Sequence of chain 1.D:
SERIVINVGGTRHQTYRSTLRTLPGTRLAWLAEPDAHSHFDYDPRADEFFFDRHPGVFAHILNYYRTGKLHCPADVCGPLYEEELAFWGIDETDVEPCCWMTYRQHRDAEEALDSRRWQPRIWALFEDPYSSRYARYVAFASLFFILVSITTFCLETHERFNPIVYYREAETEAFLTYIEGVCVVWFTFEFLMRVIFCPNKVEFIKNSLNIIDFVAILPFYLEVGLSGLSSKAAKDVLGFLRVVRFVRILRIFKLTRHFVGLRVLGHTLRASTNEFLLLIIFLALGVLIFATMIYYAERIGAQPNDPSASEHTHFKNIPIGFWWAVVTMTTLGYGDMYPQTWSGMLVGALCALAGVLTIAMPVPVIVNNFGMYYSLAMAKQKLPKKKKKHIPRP

Binding-site contacts:
Ligand atom N29 contacts residue ARG402 of chain 1.D at 3.2 Å (salt-bridge).
Ligand atom C13 contacts residue MET396 of chain 1.D at 3.7 Å (hydrophobic).
Ligand atom C4 contacts residue ILE403 of chain 1.D at 3.9 Å (hydrophobic).
Ligand atom C24 contacts residue ALA405 of chain 1.D at 3.6 Å (hydrophobic).
Ligand atom C30 contacts residue GLY404 of chain 1.D at 3.8 Å.
Ligand atom C20 contacts residue VAL346 of chain 1.C at 3.3 Å (hydrophobic).
Ligand atom CL8 contacts residue POV1 of chain 1.T at 3.7 Å.
Ligand atom N5 contacts residue ILE403 of chain 1.D at 3.9 Å.
Ligand atom N5 contacts residue TYR399 of chain 1.D at 3.3 Å (h-bond).
Ligand atom C19 contacts residue POV1 of chain 1.T at 3.8 Å.
Ligand atom C28 contacts residue TYR398 of chain 1.D at 3.9 Å (hydrophobic).
Ligand atom N25 contacts residue PRO407 of chain 1.D at 3.9 Å.
Ligand atom C30 contacts residue ILE403 of chain 1.D at 4.0 Å (hydrophobic).
Ligand atom C24 contacts residue ARG402 of chain 1.D at 3.9 Å.
Ligand atom C30 contacts residue ARG402 of chain 1.D at 3.5 Å.
Ligand atom C23 contacts residue ARG402 of chain 1.D at 3.3 Å.
Ligand atom C1 contacts residue PHE343 of chain 1.C at 4.0 Å (hydrophobic).
Ligand atom C19 contacts residue PHE349 of chain 1.C at 4.0 Å (hydrophobic).
Ligand atom C11 contacts residue POV1 of chain 1.T at 3.9 Å.
Ligand atom O31 contacts residue ILE403 of chain 1.D at 3.8 Å.
Ligand atom N27 contacts residue TYR399 of chain 1.D at 3.8 Å.
Ligand atom C13 contacts residue POV1 of chain 1.T at 4.0 Å.
Ligand atom C20 contacts residue PHE349 of chain 1.C at 4.0 Å (hydrophobic).
Ligand atom O18 contacts residue MET396 of chain 1.D at 3.8 Å.
Ligand atom C10 contacts residue POV1 of chain 1.T at 4.0 Å.
Ligand atom C28 contacts residue TYR399 of chain 1.D at 3.5 Å (hydrophobic).
Ligand atom C23 contacts residue ALA405 of chain 1.D at 3.6 Å (hydrophobic).
Ligand atom O18 contacts residue POV1 of chain 1.T at 4.0 Å.
Ligand atom N21 contacts residue ARG402 of chain 1.D at 3.8 Å.
Ligand atom C22 contacts residue ARG402 of chain 1.D at 3.7 Å.
Ligand atom C11 contacts residue ILE403 of chain 1.D at 4.0 Å (hydrophobic).
Ligand atom C4 contacts residue TYR399 of chain 1.D at 3.2 Å (hydrophobic).
Ligand atom O31 contacts residue GLY404 of chain 1.D at 3.2 Å (h-bond).
Ligand atom O31 contacts residue POV1 of chain 1.T at 3.6 Å.
Ligand atom C24 contacts residue PRO407 of chain 1.D at 3.6 Å (hydrophobic).
Ligand atom C28 contacts residue ARG402 of chain 1.D at 3.9 Å.
Ligand atom C12 contacts residue ALA400 of chain 1.D at 3.9 Å (hydrophobic).
Ligand atom N27 contacts residue VAL346 of chain 1.C at 3.7 Å.
Ligand atom N29 contacts residue ALA405 of chain 1.D at 3.0 Å (h-bond).
Ligand atom C12 contacts residue POV1 of chain 1.T at 4.0 Å.

Sequence of chain 1.C:
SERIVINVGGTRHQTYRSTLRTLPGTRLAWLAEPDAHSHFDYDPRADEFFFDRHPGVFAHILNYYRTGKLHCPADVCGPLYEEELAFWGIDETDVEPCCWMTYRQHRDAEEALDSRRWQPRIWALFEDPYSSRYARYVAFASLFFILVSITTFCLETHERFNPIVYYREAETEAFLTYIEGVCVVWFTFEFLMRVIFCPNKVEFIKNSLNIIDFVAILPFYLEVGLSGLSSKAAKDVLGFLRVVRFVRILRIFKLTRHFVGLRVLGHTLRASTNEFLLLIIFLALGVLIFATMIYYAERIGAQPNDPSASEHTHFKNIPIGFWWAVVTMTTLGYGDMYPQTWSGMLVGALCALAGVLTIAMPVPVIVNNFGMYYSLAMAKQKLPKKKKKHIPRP

The protein below binds the small molecule below.
Small molecule (SMILES): Cc1ncc2[nH]c(=O)n(-c3cnc(Oc4cccc5c4C(C)(C)CO5)c(Cl)c3C)c2n1